Binding-site contacts:
Ligand atom CG contacts residue PRO53 of chain 1.A at 3.3 Å (hydrophobic).
Ligand atom O contacts residue LYS57 of chain 1.A at 3.1 Å.
Ligand atom O contacts residue SER54 of chain 1.A at 3.5 Å.
Ligand atom CB contacts residue PRO53 of chain 1.A at 3.5 Å (hydrophobic).
Ligand atom P contacts residue LYS57 of chain 1.A at 3.6 Å.
Ligand atom O2P contacts residue LYS57 of chain 1.A at 3.1 Å (salt-bridge).
Ligand atom CB contacts residue ARG42 of chain 1.A at 3.6 Å.
Ligand atom CD1 contacts residue ALA108 of chain 1.A at 3.6 Å (hydrophobic).
Ligand atom O3P contacts residue SER56 of chain 1.A at 3.5 Å.
Ligand atom O contacts residue ARG42 of chain 1.A at 3.5 Å (salt-bridge).
Ligand atom C contacts residue PRO53 of chain 1.A at 3.5 Å (hydrophobic).
Ligand atom N contacts residue ARG42 of chain 1.A at 3.4 Å (salt-bridge).
Ligand atom CG2 contacts residue SER56 of chain 1.A at 3.7 Å.
Ligand atom O1P contacts residue LEU79 of chain 1.A at 3.6 Å.
Ligand atom CA contacts residue PRO53 of chain 1.A at 3.5 Å (hydrophobic).
Ligand atom OG1 contacts residue ARG42 of chain 1.A at 2.9 Å (salt-bridge).
Ligand atom CA contacts residue ARG42 of chain 1.A at 3.3 Å.
Ligand atom C contacts residue LEU79 of chain 1.A at 3.9 Å (hydrophobic).
Ligand atom N contacts residue PRO53 of chain 1.A at 2.7 Å (h-bond).
Ligand atom CG1 contacts residue ASN80 of chain 1.A at 3.7 Å.
Ligand atom O contacts residue ASN80 of chain 1.A at 2.8 Å (h-bond).
Ligand atom CA contacts residue PRO53 of chain 1.A at 3.6 Å (hydrophobic).
Ligand atom CG1 contacts residue SER54 of chain 1.A at 3.6 Å.
Ligand atom O contacts residue LEU79 of chain 1.A at 3.8 Å.
Ligand atom O3P contacts residue ARG42 of chain 1.A at 3.9 Å.
Ligand atom CG2 contacts residue ILE55 of chain 1.A at 3.7 Å (hydrophobic).
Ligand atom O contacts residue LEU79 of chain 1.A at 3.2 Å.
Ligand atom N contacts residue ASN80 of chain 1.A at 3.3 Å (h-bond).
Ligand atom CG contacts residue LEU79 of chain 1.A at 3.9 Å (hydrophobic).
Ligand atom OG1 contacts residue SER56 of chain 1.A at 3.5 Å.
Ligand atom CG2 contacts residue PRO53 of chain 1.A at 3.5 Å (hydrophobic).
Ligand atom O3P contacts residue LYS57 of chain 1.A at 2.6 Å (salt-bridge).
Ligand atom CG2 contacts residue LEU79 of chain 1.A at 3.9 Å (hydrophobic).
Ligand atom P contacts residue SER56 of chain 1.A at 3.6 Å.
Ligand atom OG1 contacts residue LYS57 of chain 1.A at 3.9 Å.
Ligand atom C contacts residue ARG42 of chain 1.A at 3.8 Å.
Ligand atom O1P contacts residue SER56 of chain 1.A at 2.6 Å (h-bond).
Ligand atom CG2 contacts residue SER54 of chain 1.A at 3.7 Å.
Ligand atom CD1 contacts residue ASP109 of chain 1.A at 3.6 Å.
Ligand atom O contacts residue PRO53 of chain 1.A at 3.8 Å.

Sequence of chain 1.A:
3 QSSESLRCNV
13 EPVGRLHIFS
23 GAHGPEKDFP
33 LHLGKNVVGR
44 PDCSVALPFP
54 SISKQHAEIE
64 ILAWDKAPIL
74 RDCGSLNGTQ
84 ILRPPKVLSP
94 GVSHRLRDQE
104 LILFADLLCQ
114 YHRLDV

A protein and the small-molecule ligand that binds it are described below.
Small molecule (SMILES): CC[C@H](C)[C@H](NC(=O)[C@H](CC[Se]C)NC(=O)[C@H](CCC(N)=O)NC(=O)[C@@H](NC(=O)[C@H](CC(=O)O)NC(=O)[C@H](C)N)[C@@H](C)OP(=O)(O)O)C(=O)N[C@@H](CC(=O)O)C(=O)N[C@H](C=O)CC1=CN=C2C=CC=CC12